A small-molecule ligand and the protein it binds are described below.
Small molecule (SMILES): CC(=O)N[C@@H]1[C@@H](O)[C@H](O)[C@@H](CO)O[C@H]1O

Binding-site contacts:
Ligand atom C4 contacts residue ASN48 of chain 1.A at 4.2 Å.
Ligand atom C1 contacts residue ASN48 of chain 1.A at 1.4 Å.
Ligand atom C7 contacts residue ASN48 of chain 1.A at 3.0 Å.
Ligand atom N2 contacts residue ASN48 of chain 1.A at 2.9 Å (h-bond).
Ligand atom C8 contacts residue ASN17 of chain 1.A at 3.6 Å.
Ligand atom C5 contacts residue TYR15 of chain 1.A at 3.5 Å (hydrophobic).
Ligand atom C2 contacts residue ASN48 of chain 1.A at 2.5 Å.
Ligand atom C8 contacts residue ASN48 of chain 1.A at 3.5 Å.
Ligand atom C8 contacts residue PHE46 of chain 1.A at 4.3 Å (hydrophobic).
Ligand atom O7 contacts residue ASN48 of chain 1.A at 3.2 Å (h-bond).
Ligand atom C5 contacts residue ASN48 of chain 1.A at 3.7 Å.
Ligand atom C3 contacts residue ASN48 of chain 1.A at 3.8 Å.
Ligand atom C1 contacts residue TYR15 of chain 1.A at 3.5 Å (hydrophobic).
Ligand atom O5 contacts residue ASN48 of chain 1.A at 2.4 Å (h-bond).
Ligand atom C6 contacts residue TYR15 of chain 1.A at 4.1 Å (hydrophobic).
Ligand atom O5 contacts residue TYR15 of chain 1.A at 3.1 Å.

Sequence of chain 1.A:
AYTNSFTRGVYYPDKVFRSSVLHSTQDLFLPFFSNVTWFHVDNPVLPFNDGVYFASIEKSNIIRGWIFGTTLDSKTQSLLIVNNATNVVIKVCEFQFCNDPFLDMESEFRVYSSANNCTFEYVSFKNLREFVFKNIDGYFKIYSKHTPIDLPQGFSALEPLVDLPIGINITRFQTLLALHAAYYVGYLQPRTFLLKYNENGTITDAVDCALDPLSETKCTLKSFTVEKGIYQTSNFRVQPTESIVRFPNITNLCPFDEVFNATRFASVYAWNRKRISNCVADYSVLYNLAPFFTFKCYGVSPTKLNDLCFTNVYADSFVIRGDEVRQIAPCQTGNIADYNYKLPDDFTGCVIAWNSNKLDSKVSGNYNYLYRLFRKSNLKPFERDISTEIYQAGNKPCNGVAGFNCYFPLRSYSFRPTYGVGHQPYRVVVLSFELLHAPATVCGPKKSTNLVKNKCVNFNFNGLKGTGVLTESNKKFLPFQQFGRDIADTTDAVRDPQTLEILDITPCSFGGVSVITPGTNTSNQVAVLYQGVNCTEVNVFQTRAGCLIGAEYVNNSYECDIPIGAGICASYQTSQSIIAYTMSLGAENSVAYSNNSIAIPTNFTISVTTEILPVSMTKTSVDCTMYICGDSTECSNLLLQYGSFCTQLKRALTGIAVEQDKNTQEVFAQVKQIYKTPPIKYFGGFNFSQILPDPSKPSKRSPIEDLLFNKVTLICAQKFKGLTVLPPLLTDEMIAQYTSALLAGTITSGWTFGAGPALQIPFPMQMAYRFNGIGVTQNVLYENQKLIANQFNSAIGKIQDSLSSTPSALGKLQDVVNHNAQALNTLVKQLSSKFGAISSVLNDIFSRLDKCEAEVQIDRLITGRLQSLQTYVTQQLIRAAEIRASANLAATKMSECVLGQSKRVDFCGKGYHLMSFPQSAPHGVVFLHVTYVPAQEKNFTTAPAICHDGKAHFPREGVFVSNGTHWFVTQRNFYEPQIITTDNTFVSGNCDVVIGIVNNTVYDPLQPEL